This protein binds this small molecule.
Small molecule (SMILES): CC(=O)N[C@@H]1[C@@H](O)[C@H](O)[C@@H](CO)O[C@H]1O

Binding-site contacts:
Ligand atom C1 contacts residue ASN154 of chain 42.A at 1.4 Å.
Ligand atom C4 contacts residue ASN154 of chain 42.A at 4.2 Å.
Ligand atom C1 contacts residue SER156 of chain 42.A at 4.3 Å.
Ligand atom O7 contacts residue ASN154 of chain 42.A at 3.8 Å.
Ligand atom O5 contacts residue ASN154 of chain 42.A at 2.4 Å (h-bond).
Ligand atom C5 contacts residue ASN154 of chain 42.A at 3.7 Å.
Ligand atom C7 contacts residue ASN154 of chain 42.A at 3.5 Å.
Ligand atom C8 contacts residue ASN154 of chain 42.A at 4.2 Å.
Ligand atom N2 contacts residue ASN154 of chain 42.A at 2.9 Å (h-bond).
Ligand atom C3 contacts residue ASN154 of chain 42.A at 3.8 Å.
Ligand atom C2 contacts residue ASN154 of chain 42.A at 2.5 Å.

Sequence of chain 42.A:
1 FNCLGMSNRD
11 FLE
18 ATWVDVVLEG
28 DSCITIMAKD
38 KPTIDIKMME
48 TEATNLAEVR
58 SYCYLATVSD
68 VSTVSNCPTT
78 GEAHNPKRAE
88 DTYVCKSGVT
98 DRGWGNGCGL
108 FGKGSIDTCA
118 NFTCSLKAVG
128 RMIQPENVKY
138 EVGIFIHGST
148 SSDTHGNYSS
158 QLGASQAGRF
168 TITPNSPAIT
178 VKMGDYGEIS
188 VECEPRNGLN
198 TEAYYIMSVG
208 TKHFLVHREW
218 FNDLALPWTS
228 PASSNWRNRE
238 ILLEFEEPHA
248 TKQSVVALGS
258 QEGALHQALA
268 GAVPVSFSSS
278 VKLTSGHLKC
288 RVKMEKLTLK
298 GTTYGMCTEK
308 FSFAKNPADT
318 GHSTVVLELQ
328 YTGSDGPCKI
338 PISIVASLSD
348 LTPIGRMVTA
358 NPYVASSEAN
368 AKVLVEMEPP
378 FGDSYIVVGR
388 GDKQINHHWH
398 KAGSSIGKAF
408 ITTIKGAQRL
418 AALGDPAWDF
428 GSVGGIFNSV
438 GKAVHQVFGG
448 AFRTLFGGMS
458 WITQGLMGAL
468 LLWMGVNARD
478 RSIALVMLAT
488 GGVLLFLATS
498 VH